Sequence of chain 1.A:
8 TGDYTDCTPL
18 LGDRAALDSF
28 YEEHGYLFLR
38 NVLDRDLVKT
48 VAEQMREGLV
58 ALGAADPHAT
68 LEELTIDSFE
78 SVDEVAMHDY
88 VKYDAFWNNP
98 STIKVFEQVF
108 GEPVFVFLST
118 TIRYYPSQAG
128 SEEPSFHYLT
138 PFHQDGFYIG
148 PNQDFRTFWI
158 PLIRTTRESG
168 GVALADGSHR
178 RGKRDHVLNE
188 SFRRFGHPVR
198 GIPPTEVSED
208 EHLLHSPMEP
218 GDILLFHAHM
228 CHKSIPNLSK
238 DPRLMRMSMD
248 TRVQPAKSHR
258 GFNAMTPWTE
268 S

This protein binds this small molecule.
Small molecule (SMILES): C[C@H]1CC[C@@H]2C(C(=O)O)=C[C@H]3CC(C)(C)C[C@]213

Binding-site contacts:
Ligand atom C12 contacts residue FE1 of chain 1.B at 4.3 Å.
Ligand atom C13 contacts residue ARG191 of chain 1.A at 3.7 Å.
Ligand atom C11 contacts residue THR137 of chain 1.A at 3.5 Å.
Ligand atom C9 contacts residue VAL196 of chain 1.A at 4.2 Å (hydrophobic).
Ligand atom C12 contacts residue HIS140 of chain 1.A at 3.2 Å.
Ligand atom O2 contacts residue TYR145 of chain 1.A at 4.3 Å.
Ligand atom O2 contacts residue FE1 of chain 1.B at 4.4 Å.
Ligand atom C8 contacts residue VAL196 of chain 1.A at 3.9 Å (hydrophobic).
Ligand atom C5 contacts residue TYR145 of chain 1.A at 4.1 Å (hydrophobic).
Ligand atom C12 contacts residue THR137 of chain 1.A at 3.8 Å.
Ligand atom C6 contacts residue THR137 of chain 1.A at 4.0 Å.
Ligand atom C6 contacts residue ARG191 of chain 1.A at 3.7 Å.
Ligand atom C14 contacts residue TYR145 of chain 1.A at 4.5 Å (hydrophobic).
Ligand atom O2 contacts residue THR137 of chain 1.A at 3.7 Å.
Ligand atom C3 contacts residue TYR145 of chain 1.A at 4.0 Å (hydrophobic).
Ligand atom O1 contacts residue THR118 of chain 1.A at 4.4 Å.
Ligand atom C10 contacts residue ARG197 of chain 1.A at 3.5 Å.
Ligand atom C7 contacts residue ARG191 of chain 1.A at 3.1 Å.
Ligand atom O1 contacts residue THR137 of chain 1.A at 3.8 Å.
Ligand atom C1 contacts residue ARG191 of chain 1.A at 3.7 Å.
Ligand atom C10 contacts residue HIS140 of chain 1.A at 4.1 Å.
Ligand atom C11 contacts residue PRO138 of chain 1.A at 4.1 Å (hydrophobic).
Ligand atom C10 contacts residue VAL196 of chain 1.A at 4.5 Å (hydrophobic).
Ligand atom C13 contacts residue ARG120 of chain 1.A at 3.4 Å.
Ligand atom C1 contacts residue VAL196 of chain 1.A at 4.3 Å (hydrophobic).
Ligand atom O2 contacts residue ARG120 of chain 1.A at 2.8 Å (salt-bridge).
Ligand atom O1 contacts residue ARG120 of chain 1.A at 3.0 Å (salt-bridge).
Ligand atom O2 contacts residue OGA1 of chain 1.E at 4.0 Å.
Ligand atom C11 contacts residue HIS140 of chain 1.A at 3.8 Å.
Ligand atom C13 contacts residue THR137 of chain 1.A at 3.6 Å.
Ligand atom C8 contacts residue ARG191 of chain 1.A at 3.7 Å.
Ligand atom C12 contacts residue TYR145 of chain 1.A at 4.1 Å (hydrophobic).
Ligand atom O1 contacts residue ARG191 of chain 1.A at 3.1 Å (salt-bridge).
Ligand atom C2 contacts residue TYR145 of chain 1.A at 4.3 Å (hydrophobic).
Ligand atom C15 contacts residue TYR145 of chain 1.A at 3.6 Å (hydrophobic).